A protein and the small-molecule ligand that binds it are described below.
Small molecule (SMILES): CC(=O)N[C@@H]1[C@@H](O)[C@H](O)[C@@H](CO)O[C@H]1O

Sequence of chain 1.A:
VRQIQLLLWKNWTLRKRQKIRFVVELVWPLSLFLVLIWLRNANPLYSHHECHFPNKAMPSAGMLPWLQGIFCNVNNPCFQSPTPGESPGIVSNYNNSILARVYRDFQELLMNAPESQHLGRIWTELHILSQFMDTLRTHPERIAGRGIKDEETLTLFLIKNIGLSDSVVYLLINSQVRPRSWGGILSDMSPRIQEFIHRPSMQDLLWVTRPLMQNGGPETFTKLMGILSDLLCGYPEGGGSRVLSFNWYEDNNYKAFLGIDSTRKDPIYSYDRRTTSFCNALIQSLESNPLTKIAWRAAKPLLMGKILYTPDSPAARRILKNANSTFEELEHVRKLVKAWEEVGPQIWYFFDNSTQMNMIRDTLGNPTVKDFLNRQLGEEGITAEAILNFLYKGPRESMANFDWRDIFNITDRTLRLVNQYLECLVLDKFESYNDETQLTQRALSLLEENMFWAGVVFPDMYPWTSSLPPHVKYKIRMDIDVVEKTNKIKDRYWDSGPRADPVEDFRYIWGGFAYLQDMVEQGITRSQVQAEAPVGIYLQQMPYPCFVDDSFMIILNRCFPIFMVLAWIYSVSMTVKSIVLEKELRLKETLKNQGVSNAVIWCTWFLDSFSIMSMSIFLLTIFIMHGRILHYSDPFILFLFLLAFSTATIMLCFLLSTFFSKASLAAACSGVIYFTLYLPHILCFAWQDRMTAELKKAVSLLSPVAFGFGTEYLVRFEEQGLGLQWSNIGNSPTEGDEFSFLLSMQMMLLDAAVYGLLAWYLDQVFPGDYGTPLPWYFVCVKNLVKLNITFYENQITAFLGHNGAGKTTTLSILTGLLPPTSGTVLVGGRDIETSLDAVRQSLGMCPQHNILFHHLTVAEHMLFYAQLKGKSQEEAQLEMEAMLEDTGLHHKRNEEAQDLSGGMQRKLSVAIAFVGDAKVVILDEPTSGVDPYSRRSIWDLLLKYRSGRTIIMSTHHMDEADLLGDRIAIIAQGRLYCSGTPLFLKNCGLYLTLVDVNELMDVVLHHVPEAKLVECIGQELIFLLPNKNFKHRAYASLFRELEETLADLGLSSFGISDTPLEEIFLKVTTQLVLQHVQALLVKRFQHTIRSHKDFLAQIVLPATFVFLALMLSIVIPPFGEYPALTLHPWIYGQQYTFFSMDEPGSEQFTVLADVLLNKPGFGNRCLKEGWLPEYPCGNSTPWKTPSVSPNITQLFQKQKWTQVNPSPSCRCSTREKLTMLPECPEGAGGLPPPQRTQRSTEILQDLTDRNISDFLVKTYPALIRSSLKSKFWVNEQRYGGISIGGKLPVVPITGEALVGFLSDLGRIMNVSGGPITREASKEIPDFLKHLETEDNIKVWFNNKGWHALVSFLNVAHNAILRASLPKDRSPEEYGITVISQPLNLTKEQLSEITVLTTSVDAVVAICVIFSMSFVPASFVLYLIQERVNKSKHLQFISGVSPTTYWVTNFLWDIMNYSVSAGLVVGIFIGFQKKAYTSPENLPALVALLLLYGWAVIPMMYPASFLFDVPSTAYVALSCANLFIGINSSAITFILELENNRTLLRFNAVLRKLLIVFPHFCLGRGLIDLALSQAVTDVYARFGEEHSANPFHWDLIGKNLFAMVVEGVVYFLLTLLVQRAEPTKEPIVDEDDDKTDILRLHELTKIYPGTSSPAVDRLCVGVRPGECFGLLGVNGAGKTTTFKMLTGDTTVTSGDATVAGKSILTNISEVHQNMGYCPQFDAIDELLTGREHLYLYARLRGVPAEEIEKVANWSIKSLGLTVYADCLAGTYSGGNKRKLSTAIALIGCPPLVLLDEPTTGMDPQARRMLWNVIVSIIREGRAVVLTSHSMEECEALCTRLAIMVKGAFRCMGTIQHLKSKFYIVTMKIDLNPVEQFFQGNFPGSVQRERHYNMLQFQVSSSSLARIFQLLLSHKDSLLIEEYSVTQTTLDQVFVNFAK

Binding-site contacts:
Ligand atom C1 contacts residue ASP501 of chain 1.A at 4.5 Å.
Ligand atom O7 contacts residue ARG500 of chain 1.A at 4.4 Å.
Ligand atom N2 contacts residue ASN504 of chain 1.A at 3.0 Å (h-bond).
Ligand atom O7 contacts residue TRP439 of chain 1.A at 3.2 Å.
Ligand atom C5 contacts residue ASN504 of chain 1.A at 3.6 Å.
Ligand atom C2 contacts residue ASN504 of chain 1.A at 2.5 Å.
Ligand atom C8 contacts residue ASN504 of chain 1.A at 3.5 Å.
Ligand atom N2 contacts residue ARG500 of chain 1.A at 3.4 Å.
Ligand atom C7 contacts residue ASN504 of chain 1.A at 3.6 Å.
Ligand atom O7 contacts residue ASN504 of chain 1.A at 4.3 Å.
Ligand atom O5 contacts residue ASN504 of chain 1.A at 2.3 Å (h-bond).
Ligand atom C7 contacts residue TRP439 of chain 1.A at 4.4 Å (hydrophobic).
Ligand atom C4 contacts residue ASN504 of chain 1.A at 4.2 Å.
Ligand atom C2 contacts residue ARG500 of chain 1.A at 3.7 Å.
Ligand atom C1 contacts residue ASN504 of chain 1.A at 1.4 Å.
Ligand atom C3 contacts residue ASN504 of chain 1.A at 3.8 Å.
Ligand atom C7 contacts residue ARG500 of chain 1.A at 4.5 Å.